A protein and the small-molecule ligand that binds it are described below.
Small molecule (SMILES): OC[C@H]1O[C@@H](O[C@@H]2[C@H](O)[C@@H](O)[C@H](O[C@@H]3[C@H](O)[C@@H](O)[C@H](O)O[C@@H]3CO)O[C@@H]2CO)[C@H](O)[C@@H](O)[C@H]1O

Sequence of chain 1.B:
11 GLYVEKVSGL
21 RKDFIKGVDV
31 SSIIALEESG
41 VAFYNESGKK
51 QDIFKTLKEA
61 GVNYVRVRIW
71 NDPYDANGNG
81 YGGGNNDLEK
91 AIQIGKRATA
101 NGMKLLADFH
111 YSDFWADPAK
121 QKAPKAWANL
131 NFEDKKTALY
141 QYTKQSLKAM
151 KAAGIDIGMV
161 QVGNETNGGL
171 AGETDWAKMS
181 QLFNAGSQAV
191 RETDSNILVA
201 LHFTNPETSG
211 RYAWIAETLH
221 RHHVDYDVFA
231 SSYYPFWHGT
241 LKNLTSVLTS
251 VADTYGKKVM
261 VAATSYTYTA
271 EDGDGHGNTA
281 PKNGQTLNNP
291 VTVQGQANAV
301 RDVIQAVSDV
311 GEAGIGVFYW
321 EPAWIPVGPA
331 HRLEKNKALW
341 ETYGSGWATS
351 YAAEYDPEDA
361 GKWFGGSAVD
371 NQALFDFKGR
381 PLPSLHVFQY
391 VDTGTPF

Binding-site contacts:
Ligand atom C3 contacts residue TRP347 of chain 1.B at 4.0 Å (hydrophobic).
Ligand atom C5 contacts residue TRP363 of chain 1.B at 3.9 Å (hydrophobic).
Ligand atom C1 contacts residue TRP347 of chain 1.B at 3.9 Å (hydrophobic).
Ligand atom O2 contacts residue LYS120 of chain 1.B at 3.5 Å (salt-bridge).
Ligand atom C3 contacts residue TRP363 of chain 1.B at 4.0 Å (hydrophobic).
Ligand atom C2 contacts residue ASP117 of chain 1.B at 3.6 Å.
Ligand atom C6 contacts residue ALA368 of chain 1.B at 3.8 Å (hydrophobic).
Ligand atom O6 contacts residue HIS276 of chain 1.B at 3.2 Å.
Ligand atom O5 contacts residue TRP320 of chain 1.B at 3.8 Å.
Ligand atom C4 contacts residue LYS282 of chain 1.B at 3.7 Å.
Ligand atom C3 contacts residue ASP117 of chain 1.B at 4.0 Å.
Ligand atom C1 contacts residue TRP363 of chain 1.B at 4.1 Å (hydrophobic).
Ligand atom C2 contacts residue ASP359 of chain 1.B at 3.6 Å.
Ligand atom O4 contacts residue LYS282 of chain 1.B at 2.6 Å (salt-bridge).
Ligand atom O3 contacts residue TRP115 of chain 1.B at 3.9 Å.
Ligand atom C4 contacts residue TRP363 of chain 1.B at 3.9 Å (hydrophobic).
Ligand atom O2 contacts residue ASP117 of chain 1.B at 2.6 Å (salt-bridge).
Ligand atom O6 contacts residue ALA368 of chain 1.B at 4.0 Å.
Ligand atom O3 contacts residue ASP359 of chain 1.B at 2.6 Å (salt-bridge).
Ligand atom C4 contacts residue TRP347 of chain 1.B at 3.8 Å (hydrophobic).
Ligand atom O6 contacts residue TRP320 of chain 1.B at 3.7 Å.
Ligand atom C3 contacts residue TRP115 of chain 1.B at 3.8 Å (hydrophobic).
Ligand atom O3 contacts residue LYS282 of chain 1.B at 3.3 Å (salt-bridge).
Ligand atom O2 contacts residue ASP359 of chain 1.B at 2.6 Å (salt-bridge).
Ligand atom C5 contacts residue TRP347 of chain 1.B at 3.5 Å (hydrophobic).
Ligand atom O2 contacts residue TRP363 of chain 1.B at 4.1 Å.
Ligand atom C6 contacts residue HIS276 of chain 1.B at 3.8 Å.
Ligand atom C3 contacts residue LYS120 of chain 1.B at 4.1 Å.
Ligand atom O6 contacts residue TRP347 of chain 1.B at 3.5 Å (h-bond).
Ligand atom O3 contacts residue TRP363 of chain 1.B at 3.9 Å.
Ligand atom O3 contacts residue LYS120 of chain 1.B at 2.7 Å (salt-bridge).
Ligand atom O6 contacts residue VAL369 of chain 1.B at 3.9 Å.
Ligand atom O1 contacts residue TRP320 of chain 1.B at 4.0 Å.
Ligand atom O6 contacts residue TRP363 of chain 1.B at 3.7 Å.
Ligand atom O3 contacts residue ASP117 of chain 1.B at 3.4 Å (salt-bridge).
Ligand atom C6 contacts residue TRP347 of chain 1.B at 3.6 Å (hydrophobic).
Ligand atom C6 contacts residue GLY277 of chain 1.B at 3.2 Å.
Ligand atom C3 contacts residue ASP359 of chain 1.B at 3.1 Å.
Ligand atom O6 contacts residue GLY277 of chain 1.B at 2.6 Å (h-bond).
Ligand atom C3 contacts residue LYS282 of chain 1.B at 3.9 Å.